This small molecule binds to this protein.
Small molecule (SMILES): CSCC[C@H](NC(=O)[C@H](CC(C)C)NC(=O)[C@H](CCSC)NC(=O)[C@@H]1CCCN1C(=O)[C@H](CC1=NC=NC1)NC(=O)[C@H](CC(N)=O)NC(=O)[C@@H](N)CCCCN)C(=O)N[C@@H](CC(N)=O)C(=O)N[C@@H](CC(C)C)C(=O)N[C@@H](CC(C)C)C(=O)N[C@H](C=O)CCCCN

Sequence of chain 1.A:
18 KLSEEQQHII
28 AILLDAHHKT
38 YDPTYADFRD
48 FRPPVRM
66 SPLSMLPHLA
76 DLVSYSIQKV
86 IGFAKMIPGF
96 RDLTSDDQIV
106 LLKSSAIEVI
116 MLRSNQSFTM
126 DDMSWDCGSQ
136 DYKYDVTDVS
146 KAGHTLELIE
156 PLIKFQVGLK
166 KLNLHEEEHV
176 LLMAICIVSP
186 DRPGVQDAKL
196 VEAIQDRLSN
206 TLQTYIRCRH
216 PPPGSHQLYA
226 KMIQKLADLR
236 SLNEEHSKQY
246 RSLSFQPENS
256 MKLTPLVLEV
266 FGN

Binding-site contacts:
Ligand atom CE1 contacts residue LYS108 of chain 1.A at 3.7 Å.
Ligand atom CD2 contacts residue ILE86 of chain 1.A at 3.8 Å (hydrophobic).
Ligand atom N contacts residue GLU264 of chain 1.A at 3.5 Å (salt-bridge).
Ligand atom CD1 contacts residue ILE104 of chain 1.A at 3.7 Å (hydrophobic).
Ligand atom CD1 contacts residue ILE86 of chain 1.A at 3.4 Å (hydrophobic).
Ligand atom NE2 contacts residue GLU264 of chain 1.A at 3.8 Å.
Ligand atom CB contacts residue ILE86 of chain 1.A at 3.7 Å (hydrophobic).
Ligand atom CE contacts residue PRO260 of chain 1.A at 3.7 Å (hydrophobic).
Ligand atom CD contacts residue GLU264 of chain 1.A at 3.0 Å.
Ligand atom NE2 contacts residue LYS108 of chain 1.A at 2.8 Å.
Ligand atom CE contacts residue GLU264 of chain 1.A at 3.0 Å.
Ligand atom C contacts residue GLU264 of chain 1.A at 3.3 Å.
Ligand atom SD contacts residue SER100 of chain 1.A at 3.3 Å (h-bond).
Ligand atom O contacts residue ILE86 of chain 1.A at 3.9 Å.
Ligand atom CA contacts residue GLU264 of chain 1.A at 3.5 Å.
Ligand atom N contacts residue GLU264 of chain 1.A at 2.7 Å (salt-bridge).
Ligand atom O contacts residue GLU264 of chain 1.A at 3.5 Å (salt-bridge).
Ligand atom CB contacts residue GLU264 of chain 1.A at 3.8 Å.
Ligand atom CG contacts residue GLU264 of chain 1.A at 3.5 Å.
Ligand atom C contacts residue LYS90 of chain 1.A at 3.4 Å.
Ligand atom NZ contacts residue LYS108 of chain 1.A at 3.7 Å.
Ligand atom CD1 contacts residue GLN103 of chain 1.A at 3.9 Å.
Ligand atom C contacts residue GLU264 of chain 1.A at 3.7 Å.
Ligand atom CA contacts residue LYS90 of chain 1.A at 3.3 Å.
Ligand atom CG contacts residue GLU264 of chain 1.A at 3.9 Å.
Ligand atom CE contacts residue SER100 of chain 1.A at 3.5 Å.
Ligand atom CA contacts residue GLU264 of chain 1.A at 3.0 Å.
Ligand atom CD2 contacts residue LYS108 of chain 1.A at 3.6 Å.
Ligand atom CA contacts residue GLU264 of chain 1.A at 3.8 Å.
Ligand atom SD contacts residue PRO260 of chain 1.A at 3.6 Å.
Ligand atom CD2 contacts residue GLU264 of chain 1.A at 3.5 Å.
Ligand atom C contacts residue GLU264 of chain 1.A at 3.3 Å.
Ligand atom CD2 contacts residue LEU107 of chain 1.A at 3.4 Å (hydrophobic).
Ligand atom ND1 contacts residue ILE104 of chain 1.A at 3.8 Å.
Ligand atom O contacts residue LYS90 of chain 1.A at 2.8 Å (salt-bridge).
Ligand atom CD1 contacts residue LEU261 of chain 1.A at 3.7 Å (hydrophobic).
Ligand atom CB contacts residue GLU264 of chain 1.A at 2.9 Å.
Ligand atom CD1 contacts residue LEU107 of chain 1.A at 3.9 Å (hydrophobic).
Ligand atom N contacts residue GLU264 of chain 1.A at 2.7 Å (salt-bridge).
Ligand atom CB contacts residue GLU264 of chain 1.A at 3.9 Å.